Binding-site contacts:
Ligand atom C5 contacts residue ASN346 of chain 1.B at 3.7 Å.
Ligand atom C1 contacts residue HIS349 of chain 1.B at 4.4 Å.
Ligand atom C7 contacts residue SER348 of chain 1.B at 3.8 Å.
Ligand atom C2 contacts residue HIS349 of chain 1.B at 4.3 Å.
Ligand atom N2 contacts residue ASN346 of chain 1.B at 3.0 Å (h-bond).
Ligand atom N2 contacts residue SER348 of chain 1.B at 4.2 Å.
Ligand atom C1 contacts residue ASN346 of chain 1.B at 1.4 Å.
Ligand atom C3 contacts residue ASN346 of chain 1.B at 3.9 Å.
Ligand atom N2 contacts residue HIS349 of chain 1.B at 3.4 Å.
Ligand atom C6 contacts residue ASN346 of chain 1.B at 4.5 Å.
Ligand atom C2 contacts residue ASN346 of chain 1.B at 2.5 Å.
Ligand atom O5 contacts residue ASN346 of chain 1.B at 2.4 Å (h-bond).
Ligand atom C7 contacts residue ASN346 of chain 1.B at 3.9 Å.
Ligand atom C8 contacts residue HIS349 of chain 1.B at 4.1 Å.
Ligand atom C8 contacts residue SER348 of chain 1.B at 3.1 Å.
Ligand atom O7 contacts residue HIS349 of chain 1.B at 2.8 Å (h-bond).
Ligand atom O7 contacts residue PHE952 of chain 1.B at 3.0 Å.
Ligand atom C1 contacts residue SER348 of chain 1.B at 4.5 Å.
Ligand atom C7 contacts residue PHE952 of chain 1.B at 4.3 Å (hydrophobic).
Ligand atom C4 contacts residue ASN346 of chain 1.B at 4.3 Å.
Ligand atom O6 contacts residue ASN346 of chain 1.B at 4.1 Å.
Ligand atom C2 contacts residue SER348 of chain 1.B at 4.0 Å.
Ligand atom C7 contacts residue HIS349 of chain 1.B at 3.3 Å.

A small-molecule ligand and the protein it binds are described below.
Small molecule (SMILES): CC(=O)N[C@@H]1[C@@H](O)[C@H](O)[C@@H](CO)O[C@H]1O

Sequence of chain 1.B:
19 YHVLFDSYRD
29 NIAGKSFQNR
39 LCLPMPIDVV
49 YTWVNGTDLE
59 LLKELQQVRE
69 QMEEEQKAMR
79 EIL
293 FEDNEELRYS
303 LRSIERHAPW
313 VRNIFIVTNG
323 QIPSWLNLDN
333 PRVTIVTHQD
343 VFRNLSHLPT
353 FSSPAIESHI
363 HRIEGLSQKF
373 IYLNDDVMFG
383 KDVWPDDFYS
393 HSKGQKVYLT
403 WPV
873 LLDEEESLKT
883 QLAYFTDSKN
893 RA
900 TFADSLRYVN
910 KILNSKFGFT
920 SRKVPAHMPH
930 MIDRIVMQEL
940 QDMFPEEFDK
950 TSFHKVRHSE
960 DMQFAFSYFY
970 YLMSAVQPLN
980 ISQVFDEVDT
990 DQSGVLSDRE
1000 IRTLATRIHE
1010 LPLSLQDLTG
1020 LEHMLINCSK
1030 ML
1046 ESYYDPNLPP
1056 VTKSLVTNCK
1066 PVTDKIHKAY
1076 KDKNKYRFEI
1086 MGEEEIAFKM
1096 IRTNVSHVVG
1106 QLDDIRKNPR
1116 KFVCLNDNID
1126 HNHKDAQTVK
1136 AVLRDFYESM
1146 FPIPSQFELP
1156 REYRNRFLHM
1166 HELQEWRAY